Binding-site contacts:
Ligand atom N2 contacts residue ASN154 of chain 41.E at 3.8 Å.
Ligand atom O7 contacts residue ASN154 of chain 41.E at 2.6 Å (h-bond).
Ligand atom C1 contacts residue ASN154 of chain 41.E at 3.4 Å.
Ligand atom C1 contacts residue THR156 of chain 41.E at 3.6 Å.
Ligand atom N2 contacts residue THR156 of chain 41.E at 3.6 Å (h-bond).
Ligand atom C2 contacts residue ASN154 of chain 41.E at 3.5 Å.
Ligand atom O6 contacts residue MET151 of chain 41.E at 3.4 Å.
Ligand atom C7 contacts residue THR156 of chain 41.E at 3.9 Å.
Ligand atom C6 contacts residue MET151 of chain 41.E at 4.5 Å (hydrophobic).
Ligand atom O5 contacts residue ASN154 of chain 41.E at 4.0 Å.
Ligand atom C2 contacts residue THR156 of chain 41.E at 4.2 Å.
Ligand atom C8 contacts residue ASN154 of chain 41.E at 3.6 Å.
Ligand atom C8 contacts residue THR156 of chain 41.E at 4.0 Å.
Ligand atom C7 contacts residue ASN154 of chain 41.E at 3.3 Å.

Sequence of chain 41.E:
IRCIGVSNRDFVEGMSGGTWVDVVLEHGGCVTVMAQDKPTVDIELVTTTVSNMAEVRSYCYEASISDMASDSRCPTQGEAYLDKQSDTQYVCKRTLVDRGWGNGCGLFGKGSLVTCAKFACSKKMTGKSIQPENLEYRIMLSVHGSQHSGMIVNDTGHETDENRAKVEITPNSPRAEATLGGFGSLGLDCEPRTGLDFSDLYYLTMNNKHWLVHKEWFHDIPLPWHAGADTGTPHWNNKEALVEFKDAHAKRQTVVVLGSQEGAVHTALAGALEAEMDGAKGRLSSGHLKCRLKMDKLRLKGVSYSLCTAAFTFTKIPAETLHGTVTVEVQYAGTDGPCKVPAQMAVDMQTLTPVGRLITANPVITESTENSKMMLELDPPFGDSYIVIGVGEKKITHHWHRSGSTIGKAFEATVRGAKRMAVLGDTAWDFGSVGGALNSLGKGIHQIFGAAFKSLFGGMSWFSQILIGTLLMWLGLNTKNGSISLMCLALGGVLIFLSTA

The small molecule below binds the protein below.
Small molecule (SMILES): CC(=O)N[C@H]1[C@H](O[C@H]2[C@H](O)[C@@H](NC(C)=O)CO[C@@H]2CO)O[C@H](CO)[C@@H](O)[C@@H]1O